Sequence of chain 1.K:
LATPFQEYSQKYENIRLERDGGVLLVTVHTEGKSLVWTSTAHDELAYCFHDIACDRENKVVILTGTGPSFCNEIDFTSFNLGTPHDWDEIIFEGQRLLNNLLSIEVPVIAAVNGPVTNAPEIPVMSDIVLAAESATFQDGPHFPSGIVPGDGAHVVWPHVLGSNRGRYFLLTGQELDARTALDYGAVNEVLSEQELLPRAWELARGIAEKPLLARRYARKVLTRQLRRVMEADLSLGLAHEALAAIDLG

Binding-site contacts:
Ligand atom C7 contacts residue PHE82 of chain 1.K at 3.4 Å (hydrophobic).
Ligand atom O3 contacts residue HIS145 of chain 1.K at 4.2 Å.
Ligand atom C5 contacts residue HIS45 of chain 1.K at 3.7 Å.
Ligand atom C8 contacts residue ILE150 of chain 1.K at 4.4 Å (hydrophobic).
Ligand atom C10 contacts residue GLU244 of chain 1.K at 3.3 Å.
Ligand atom C4 contacts residue HIS45 of chain 1.K at 3.8 Å.
Ligand atom C1 contacts residue ILE93 of chain 1.K at 3.7 Å (hydrophobic).
Ligand atom C4 contacts residue PHE82 of chain 1.K at 4.2 Å (hydrophobic).
Ligand atom C4 contacts residue TRP40 of chain 1.K at 3.9 Å (hydrophobic).
Ligand atom C6 contacts residue PHE82 of chain 1.K at 4.2 Å (hydrophobic).
Ligand atom C3 contacts residue TRP40 of chain 1.K at 4.3 Å (hydrophobic).
Ligand atom O2 contacts residue HIS145 of chain 1.K at 2.7 Å.
Ligand atom C10 contacts residue ASP154 of chain 1.K at 3.3 Å.
Ligand atom C1 contacts residue TRP90 of chain 1.K at 4.3 Å (hydrophobic).
Ligand atom C6 contacts residue ILE77 of chain 1.K at 3.5 Å (hydrophobic).
Ligand atom C9 contacts residue GLU244 of chain 1.K at 3.4 Å.
Ligand atom O1 contacts residue PHE82 of chain 1.K at 3.4 Å.
Ligand atom C8 contacts residue GLU244 of chain 1.K at 3.7 Å.
Ligand atom C6 contacts residue TRP40 of chain 1.K at 3.6 Å (hydrophobic).
Ligand atom C9 contacts residue ILE93 of chain 1.K at 3.6 Å (hydrophobic).
Ligand atom O3 contacts residue GLU244 of chain 1.K at 4.5 Å.
Ligand atom C7 contacts residue LEU84 of chain 1.K at 4.0 Å (hydrophobic).
Ligand atom C5 contacts residue ILE93 of chain 1.K at 3.7 Å (hydrophobic).
Ligand atom O2 contacts residue ASP154 of chain 1.K at 3.2 Å (salt-bridge).
Ligand atom C6 contacts residue PRO144 of chain 1.K at 4.1 Å (hydrophobic).
Ligand atom C5 contacts residue PHE82 of chain 1.K at 3.8 Å (hydrophobic).
Ligand atom C8 contacts residue TRP90 of chain 1.K at 4.3 Å (hydrophobic).
Ligand atom C10 contacts residue HIS145 of chain 1.K at 3.8 Å.
Ligand atom O3 contacts residue ASP154 of chain 1.K at 2.7 Å (salt-bridge).
Ligand atom O1 contacts residue HIS45 of chain 1.K at 3.1 Å.
Ligand atom O1 contacts residue TRP40 of chain 1.K at 2.7 Å (h-bond).
Ligand atom C9 contacts residue TRP90 of chain 1.K at 3.8 Å (hydrophobic).
Ligand atom O2 contacts residue GLU244 of chain 1.K at 2.5 Å (salt-bridge).

The small molecule below binds the protein below.
Small molecule (SMILES): C[C@@H]1C(=O)C[C@@H](CC(O)O)C1(C)C